Binding-site contacts:
Ligand atom C contacts residue TYR232 of chain 1.A at 4.3 Å (hydrophobic).
Ligand atom C contacts residue ALA104 of chain 1.A at 4.2 Å (hydrophobic).
Ligand atom N contacts residue THR20 of chain 1.A at 3.6 Å.
Ligand atom O contacts residue SER105 of chain 1.A at 3.5 Å (h-bond).
Ligand atom CG2 contacts residue TYR82 of chain 1.A at 4.2 Å (hydrophobic).
Ligand atom C contacts residue SER105 of chain 1.A at 4.0 Å.
Ligand atom CG2 contacts residue TYR126 of chain 1.A at 2.8 Å (hydrophobic).
Ligand atom CG2 contacts residue THR84 of chain 1.A at 2.6 Å.
Ligand atom CG1 contacts residue ALA83 of chain 1.A at 3.3 Å (hydrophobic).
Ligand atom O contacts residue TYR82 of chain 1.A at 3.7 Å.
Ligand atom CB contacts residue THR84 of chain 1.A at 3.5 Å.
Ligand atom CG2 contacts residue ALA83 of chain 1.A at 4.3 Å (hydrophobic).
Ligand atom CA contacts residue TYR232 of chain 1.A at 4.1 Å (hydrophobic).
Ligand atom CB contacts residue PHE155 of chain 1.A at 3.2 Å (hydrophobic).
Ligand atom C contacts residue TYR126 of chain 1.A at 4.0 Å (hydrophobic).
Ligand atom C contacts residue TYR82 of chain 1.A at 3.5 Å (hydrophobic).
Ligand atom CA contacts residue TYR126 of chain 1.A at 3.4 Å (hydrophobic).
Ligand atom CA contacts residue PHE155 of chain 1.A at 3.8 Å (hydrophobic).
Ligand atom CG1 contacts residue PHE155 of chain 1.A at 3.5 Å (hydrophobic).
Ligand atom O contacts residue ALA104 of chain 1.A at 3.4 Å (h-bond).
Ligand atom C contacts residue ALA83 of chain 1.A at 4.2 Å (hydrophobic).
Ligand atom O contacts residue TYR232 of chain 1.A at 3.3 Å (h-bond).
Ligand atom O contacts residue TYR126 of chain 1.A at 4.0 Å.
Ligand atom CA contacts residue TYR58 of chain 1.A at 4.5 Å (hydrophobic).
Ligand atom CG1 contacts residue TYR58 of chain 1.A at 2.7 Å (hydrophobic).
Ligand atom CG2 contacts residue SER105 of chain 1.A at 3.3 Å.
Ligand atom CG2 contacts residue PHE155 of chain 1.A at 3.7 Å (hydrophobic).
Ligand atom N contacts residue TYR58 of chain 1.A at 4.2 Å.
Ligand atom CB contacts residue TYR126 of chain 1.A at 3.5 Å (hydrophobic).
Ligand atom CB contacts residue TYR58 of chain 1.A at 3.7 Å (hydrophobic).
Ligand atom CG1 contacts residue TYR82 of chain 1.A at 4.4 Å (hydrophobic).
Ligand atom N contacts residue PHE155 of chain 1.A at 3.8 Å.
Ligand atom CG1 contacts residue THR84 of chain 1.A at 3.0 Å.
Ligand atom N contacts residue TYR82 of chain 1.A at 4.1 Å.
Ligand atom CB contacts residue ALA83 of chain 1.A at 4.4 Å (hydrophobic).

The protein below binds the small molecule below.
Small molecule (SMILES): CC(C)[C@H](N)C(=O)O

Sequence of chain 1.A:
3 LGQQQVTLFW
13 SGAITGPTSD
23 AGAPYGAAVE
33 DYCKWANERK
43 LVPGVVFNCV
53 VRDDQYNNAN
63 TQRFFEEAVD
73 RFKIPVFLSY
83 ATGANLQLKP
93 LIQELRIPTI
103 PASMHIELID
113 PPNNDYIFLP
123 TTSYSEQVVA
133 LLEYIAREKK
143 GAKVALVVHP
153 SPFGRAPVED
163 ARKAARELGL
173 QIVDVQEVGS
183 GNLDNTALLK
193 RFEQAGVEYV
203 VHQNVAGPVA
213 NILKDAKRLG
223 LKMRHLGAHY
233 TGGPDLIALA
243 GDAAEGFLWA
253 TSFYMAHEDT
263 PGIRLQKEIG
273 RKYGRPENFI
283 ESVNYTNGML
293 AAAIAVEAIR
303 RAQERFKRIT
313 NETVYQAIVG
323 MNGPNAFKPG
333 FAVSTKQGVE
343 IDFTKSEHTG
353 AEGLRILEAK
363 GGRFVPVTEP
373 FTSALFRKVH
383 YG